Binding-site contacts:
Ligand atom C4 contacts residue ASN446 of chain 1.U at 4.2 Å.
Ligand atom C8 contacts residue LEU274 of chain 1.U at 3.9 Å (hydrophobic).
Ligand atom N2 contacts residue ASN446 of chain 1.U at 2.9 Å (h-bond).
Ligand atom C7 contacts residue ASN446 of chain 1.U at 3.6 Å.
Ligand atom C5 contacts residue ASN446 of chain 1.U at 3.6 Å.
Ligand atom C1 contacts residue SER300 of chain 1.U at 3.9 Å.
Ligand atom C2 contacts residue SER300 of chain 1.U at 4.0 Å.
Ligand atom C8 contacts residue SER300 of chain 1.U at 3.1 Å.
Ligand atom C7 contacts residue SER300 of chain 1.U at 3.1 Å.
Ligand atom O5 contacts residue ASN446 of chain 1.U at 2.3 Å (h-bond).
Ligand atom O7 contacts residue ASN446 of chain 1.U at 4.0 Å.
Ligand atom C2 contacts residue ASN446 of chain 1.U at 2.4 Å.
Ligand atom C1 contacts residue ASN446 of chain 1.U at 1.4 Å.
Ligand atom O7 contacts residue SER300 of chain 1.U at 3.7 Å.
Ligand atom C3 contacts residue ASN446 of chain 1.U at 3.8 Å.
Ligand atom N2 contacts residue SER300 of chain 1.U at 3.2 Å (h-bond).

This protein binds this small molecule.
Small molecule (SMILES): CC(=O)N[C@@H]1[C@@H](O)[C@H](O)[C@@H](CO)O[C@H]1O

Sequence of chain 1.U:
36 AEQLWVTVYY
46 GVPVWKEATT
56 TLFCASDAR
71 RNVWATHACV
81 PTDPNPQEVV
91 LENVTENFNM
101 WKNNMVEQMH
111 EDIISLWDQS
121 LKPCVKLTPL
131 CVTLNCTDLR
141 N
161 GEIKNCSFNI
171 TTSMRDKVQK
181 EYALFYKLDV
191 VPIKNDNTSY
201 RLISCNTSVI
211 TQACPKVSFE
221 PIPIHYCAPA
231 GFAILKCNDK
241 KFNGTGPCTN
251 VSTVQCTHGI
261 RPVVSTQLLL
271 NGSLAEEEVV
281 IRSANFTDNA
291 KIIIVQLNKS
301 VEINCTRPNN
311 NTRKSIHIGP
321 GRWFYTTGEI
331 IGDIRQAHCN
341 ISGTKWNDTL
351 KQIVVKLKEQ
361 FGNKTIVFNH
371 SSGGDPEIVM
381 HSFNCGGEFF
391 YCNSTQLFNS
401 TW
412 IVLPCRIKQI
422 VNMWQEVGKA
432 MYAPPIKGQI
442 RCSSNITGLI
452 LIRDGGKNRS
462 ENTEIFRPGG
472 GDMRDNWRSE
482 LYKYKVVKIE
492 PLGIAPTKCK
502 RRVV